This protein binds this small molecule.
Small molecule (SMILES): Cc1cc(N)nc2cc(-c3ccc(CCN)cc3)ccc12

Binding-site contacts:
Ligand atom N02 contacts residue PRO294 of chain 1.A at 3.9 Å.
Ligand atom C11 contacts residue HEM1 of chain 1.G at 3.3 Å.
Ligand atom C03 contacts residue PRO294 of chain 1.A at 3.9 Å (hydrophobic).
Ligand atom C09 contacts residue HEM1 of chain 1.G at 3.8 Å.
Ligand atom C25 contacts residue HEM1 of chain 1.G at 2.9 Å.
Ligand atom C02 contacts residue TRP316 of chain 1.A at 3.7 Å (hydrophobic).
Ligand atom C02 contacts residue GLU321 of chain 1.A at 3.3 Å.
Ligand atom N29 contacts residue TYR435 of chain 1.A at 3.6 Å.
Ligand atom C23 contacts residue HEM1 of chain 1.G at 3.3 Å.
Ligand atom C06 contacts residue VAL296 of chain 1.A at 3.3 Å (hydrophobic).
Ligand atom C04 contacts residue HEM1 of chain 1.G at 3.7 Å.
Ligand atom N02 contacts residue TYR317 of chain 1.A at 3.6 Å.
Ligand atom N02 contacts residue MET318 of chain 1.A at 3.9 Å.
Ligand atom N01 contacts residue HEM1 of chain 1.G at 3.6 Å.
Ligand atom C25 contacts residue TRP407 of chain 1.A at 3.9 Å (hydrophobic).
Ligand atom C10 contacts residue HEM1 of chain 1.G at 3.8 Å.
Ligand atom C24 contacts residue HEM1 of chain 1.G at 3.6 Å.
Ligand atom C02 contacts residue HEM1 of chain 1.G at 3.5 Å.
Ligand atom C26 contacts residue HEM1 of chain 1.G at 3.1 Å.
Ligand atom C06 contacts residue HEM1 of chain 1.G at 3.8 Å.
Ligand atom C27 contacts residue M161 of chain 1.I at 3.9 Å.
Ligand atom N01 contacts residue GLU321 of chain 1.A at 2.7 Å (salt-bridge).
Ligand atom C05 contacts residue HEM1 of chain 1.G at 3.9 Å.
Ligand atom C07 contacts residue VAL296 of chain 1.A at 3.3 Å (hydrophobic).
Ligand atom N02 contacts residue TRP316 of chain 1.A at 2.6 Å (h-bond).
Ligand atom C28 contacts residue M161 of chain 1.I at 3.8 Å.
Ligand atom N29 contacts residue HEM1 of chain 1.G at 3.5 Å (h-bond).
Ligand atom C03 contacts residue HEM1 of chain 1.G at 3.2 Å.
Ligand atom C09 contacts residue GLU321 of chain 1.A at 3.3 Å.
Ligand atom C23 contacts residue ARG325 of chain 1.A at 3.8 Å.
Ligand atom N02 contacts residue HEM1 of chain 1.G at 3.4 Å.
Ligand atom C22 contacts residue ARG325 of chain 1.A at 3.6 Å.
Ligand atom C10 contacts residue GLU321 of chain 1.A at 3.4 Å.
Ligand atom N29 contacts residue TRP407 of chain 1.A at 3.9 Å.
Ligand atom C11 contacts residue PHE313 of chain 1.A at 3.6 Å (hydrophobic).
Ligand atom N02 contacts residue GLU321 of chain 1.A at 2.6 Å (salt-bridge).
Ligand atom C21 contacts residue HEM1 of chain 1.G at 3.8 Å.
Ligand atom C03 contacts residue TRP316 of chain 1.A at 3.9 Å (hydrophobic).
Ligand atom C08 contacts residue HEM1 of chain 1.G at 3.9 Å.
Ligand atom C22 contacts residue HEM1 of chain 1.G at 3.5 Å.

Sequence of chain 1.A:
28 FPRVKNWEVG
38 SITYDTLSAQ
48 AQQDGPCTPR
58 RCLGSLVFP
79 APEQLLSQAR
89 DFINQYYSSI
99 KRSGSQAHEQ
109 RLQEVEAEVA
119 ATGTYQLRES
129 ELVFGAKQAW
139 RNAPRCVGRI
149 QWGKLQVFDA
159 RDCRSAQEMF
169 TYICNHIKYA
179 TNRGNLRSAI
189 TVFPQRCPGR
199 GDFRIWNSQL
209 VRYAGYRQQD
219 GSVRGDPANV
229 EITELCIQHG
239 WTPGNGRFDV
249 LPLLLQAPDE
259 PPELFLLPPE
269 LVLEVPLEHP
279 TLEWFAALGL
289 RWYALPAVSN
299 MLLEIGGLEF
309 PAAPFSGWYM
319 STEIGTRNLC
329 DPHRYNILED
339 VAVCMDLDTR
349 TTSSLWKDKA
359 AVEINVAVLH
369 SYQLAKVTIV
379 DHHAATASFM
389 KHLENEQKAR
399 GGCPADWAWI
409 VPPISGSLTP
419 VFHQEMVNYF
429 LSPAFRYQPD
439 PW